Sequence of chain 35.D:
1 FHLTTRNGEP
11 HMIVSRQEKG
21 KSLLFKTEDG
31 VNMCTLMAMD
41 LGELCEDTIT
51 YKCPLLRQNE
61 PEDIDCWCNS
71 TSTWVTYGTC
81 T

The protein below binds the small molecule below.
Small molecule (SMILES): OC[C@H]1O[C@@H](O)[C@@H](O)[C@@H](O)[C@@H]1O

Binding-site contacts:
Ligand atom C4 contacts residue BMA1 of chain 35.V at 3.6 Å.
Ligand atom C2 contacts residue NAG1 of chain 35.T at 2.9 Å.
Ligand atom C3 contacts residue BMA1 of chain 35.V at 2.5 Å.
Ligand atom O5 contacts residue NAG1 of chain 35.T at 2.5 Å (h-bond).
Ligand atom O2 contacts residue HIS2 of chain 35.D at 3.4 Å (h-bond).
Ligand atom O2 contacts residue NAG1 of chain 35.T at 3.4 Å (h-bond).
Ligand atom O2 contacts residue BMA1 of chain 35.V at 3.0 Å (h-bond).
Ligand atom C3 contacts residue NAG1 of chain 35.T at 4.1 Å.
Ligand atom C5 contacts residue NAG1 of chain 35.T at 3.8 Å.
Ligand atom O4 contacts residue BMA1 of chain 35.V at 4.0 Å.
Ligand atom O3 contacts residue BMA1 of chain 35.V at 1.1 Å.
Ligand atom C1 contacts residue NAG1 of chain 35.T at 1.7 Å.
Ligand atom C2 contacts residue HIS2 of chain 35.D at 4.5 Å.
Ligand atom C2 contacts residue BMA1 of chain 35.V at 3.2 Å.
Ligand atom O6 contacts residue NAG1 of chain 35.T at 4.5 Å.